This small molecule binds to this protein.
Small molecule (SMILES): COc1ccc2c(c1)[nH]c1c(C)nccc12

Binding-site contacts:
Ligand atom OAJ contacts residue LEU119 of chain 1.A at 3.2 Å (h-bond).
Ligand atom CAE contacts residue VAL184 of chain 1.A at 4.0 Å (hydrophobic).
Ligand atom CAL contacts residue VAL184 of chain 1.A at 4.1 Å (hydrophobic).
Ligand atom CAK contacts residue LEU119 of chain 1.A at 4.1 Å (hydrophobic).
Ligand atom CAA contacts residue LEU172 of chain 1.A at 4.0 Å (hydrophobic).
Ligand atom CAD contacts residue LEU119 of chain 1.A at 3.7 Å (hydrophobic).
Ligand atom CAB contacts residue LYS66 of chain 1.A at 4.1 Å.
Ligand atom CAF contacts residue LEU119 of chain 1.A at 4.2 Å (hydrophobic).
Ligand atom CAA contacts residue LEU119 of chain 1.A at 3.7 Å (hydrophobic).
Ligand atom CAC contacts residue LYS66 of chain 1.A at 3.6 Å.
Ligand atom CAF contacts residue GLU117 of chain 1.A at 4.0 Å.
Ligand atom CAD contacts residue ALA64 of chain 1.A at 3.6 Å (hydrophobic).
Ligand atom CAF contacts residue ALA64 of chain 1.A at 4.1 Å (hydrophobic).
Ligand atom CAB contacts residue PHE48 of chain 1.A at 4.0 Å (hydrophobic).
Ligand atom CAP contacts residue VAL184 of chain 1.A at 4.0 Å (hydrophobic).
Ligand atom NAH contacts residue GLU81 of chain 1.A at 4.0 Å.
Ligand atom CAB contacts residue ASP185 of chain 1.A at 3.7 Å.
Ligand atom CAC contacts residue ASP185 of chain 1.A at 3.5 Å.
Ligand atom CAG contacts residue LEU172 of chain 1.A at 3.6 Å (hydrophobic).
Ligand atom CAC contacts residue VAL184 of chain 1.A at 4.2 Å (hydrophobic).
Ligand atom OAJ contacts residue LEU172 of chain 1.A at 3.9 Å.
Ligand atom CAL contacts residue LYS66 of chain 1.A at 3.9 Å.
Ligand atom CAA contacts residue ILE43 of chain 1.A at 3.8 Å (hydrophobic).
Ligand atom CAN contacts residue VAL184 of chain 1.A at 4.2 Å (hydrophobic).
Ligand atom NAH contacts residue LYS66 of chain 1.A at 3.0 Å (salt-bridge).
Ligand atom CAC contacts residue GLU81 of chain 1.A at 3.8 Å.
Ligand atom CAM contacts residue LEU172 of chain 1.A at 4.2 Å (hydrophobic).
Ligand atom CAK contacts residue LEU172 of chain 1.A at 3.8 Å (hydrophobic).
Ligand atom CAE contacts residue PHE116 of chain 1.A at 3.5 Å (hydrophobic).
Ligand atom CAC contacts residue PHE116 of chain 1.A at 3.7 Å (hydrophobic).
Ligand atom CAL contacts residue ASP185 of chain 1.A at 4.1 Å.
Ligand atom CAF contacts residue VAL100 of chain 1.A at 3.9 Å (hydrophobic).
Ligand atom OAJ contacts residue ALA64 of chain 1.A at 4.1 Å.
Ligand atom NAH contacts residue ASP185 of chain 1.A at 3.5 Å (salt-bridge).
Ligand atom CAA contacts residue SER120 of chain 1.A at 4.0 Å.
Ligand atom CAK contacts residue ALA64 of chain 1.A at 3.8 Å (hydrophobic).
Ligand atom CAD contacts residue GLU117 of chain 1.A at 3.4 Å.
Ligand atom CAF contacts residue PHE116 of chain 1.A at 3.7 Å (hydrophobic).
Ligand atom CAO contacts residue VAL184 of chain 1.A at 3.9 Å (hydrophobic).
Ligand atom CAE contacts residue ASP185 of chain 1.A at 4.2 Å.

Sequence of chain 1.A:
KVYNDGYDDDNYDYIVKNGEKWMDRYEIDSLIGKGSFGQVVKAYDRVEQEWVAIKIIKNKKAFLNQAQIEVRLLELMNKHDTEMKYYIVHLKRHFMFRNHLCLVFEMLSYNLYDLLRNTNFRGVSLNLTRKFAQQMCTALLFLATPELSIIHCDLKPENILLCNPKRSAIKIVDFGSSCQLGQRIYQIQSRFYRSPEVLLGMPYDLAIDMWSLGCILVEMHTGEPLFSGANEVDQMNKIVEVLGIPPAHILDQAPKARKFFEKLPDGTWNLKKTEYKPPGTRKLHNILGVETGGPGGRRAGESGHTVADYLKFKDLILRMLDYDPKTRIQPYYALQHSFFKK